Sequence of chain 1.D:
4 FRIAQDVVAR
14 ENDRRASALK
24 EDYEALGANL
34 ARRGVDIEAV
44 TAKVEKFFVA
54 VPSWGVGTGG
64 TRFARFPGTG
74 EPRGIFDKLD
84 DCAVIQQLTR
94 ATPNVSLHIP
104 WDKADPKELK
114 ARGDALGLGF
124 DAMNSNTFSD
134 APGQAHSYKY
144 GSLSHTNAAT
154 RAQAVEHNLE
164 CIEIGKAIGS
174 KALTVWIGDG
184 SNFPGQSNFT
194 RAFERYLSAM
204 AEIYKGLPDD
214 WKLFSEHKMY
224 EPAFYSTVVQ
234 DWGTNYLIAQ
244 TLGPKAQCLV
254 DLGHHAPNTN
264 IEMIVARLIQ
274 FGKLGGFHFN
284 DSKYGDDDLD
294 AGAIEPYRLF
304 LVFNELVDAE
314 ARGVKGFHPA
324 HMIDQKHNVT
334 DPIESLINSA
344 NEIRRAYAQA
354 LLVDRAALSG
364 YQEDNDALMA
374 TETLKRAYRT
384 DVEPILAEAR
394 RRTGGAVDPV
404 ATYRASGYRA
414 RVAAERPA

This small molecule binds to this protein.
Small molecule (SMILES): O=C(CO)[C@H](O)[C@H](O)[C@H](O)CO

Sequence of chain 1.C:
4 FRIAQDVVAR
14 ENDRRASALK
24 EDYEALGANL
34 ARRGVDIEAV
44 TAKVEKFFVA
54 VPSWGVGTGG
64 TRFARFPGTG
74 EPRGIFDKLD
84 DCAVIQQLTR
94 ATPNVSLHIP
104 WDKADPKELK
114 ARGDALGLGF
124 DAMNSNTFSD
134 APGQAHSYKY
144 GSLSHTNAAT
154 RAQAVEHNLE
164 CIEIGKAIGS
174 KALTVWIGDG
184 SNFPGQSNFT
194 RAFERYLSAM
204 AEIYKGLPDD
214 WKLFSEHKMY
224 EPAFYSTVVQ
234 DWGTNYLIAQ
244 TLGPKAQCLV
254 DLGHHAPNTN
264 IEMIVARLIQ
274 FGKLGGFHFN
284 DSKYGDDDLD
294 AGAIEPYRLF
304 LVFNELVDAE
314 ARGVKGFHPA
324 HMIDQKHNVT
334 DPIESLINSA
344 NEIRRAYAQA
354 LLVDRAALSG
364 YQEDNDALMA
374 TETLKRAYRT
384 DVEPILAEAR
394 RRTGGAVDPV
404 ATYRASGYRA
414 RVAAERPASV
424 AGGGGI

Binding-site contacts:
Ligand atom O3 contacts residue HIS281 of chain 1.D at 3.2 Å.
Ligand atom C2 contacts residue MN1 of chain 1.O at 3.0 Å.
Ligand atom C4 contacts residue TRP179 of chain 1.D at 3.5 Å (hydrophobic).
Ligand atom O2 contacts residue GLU219 of chain 1.D at 3.2 Å (salt-bridge).
Ligand atom C5 contacts residue ASP327 of chain 1.D at 3.5 Å.
Ligand atom O1 contacts residue PHE66 of chain 1.C at 3.4 Å.
Ligand atom C6 contacts residue HIS101 of chain 1.D at 3.8 Å.
Ligand atom O5 contacts residue ASP327 of chain 1.D at 3.0 Å (salt-bridge).
Ligand atom O3 contacts residue GLU219 of chain 1.D at 2.7 Å (salt-bridge).
Ligand atom O2 contacts residue MN1 of chain 1.O at 2.3 Å.
Ligand atom O2 contacts residue HIS257 of chain 1.D at 3.0 Å.
Ligand atom O1 contacts residue ASP289 of chain 1.D at 3.1 Å (salt-bridge).
Ligand atom C2 contacts residue TRP179 of chain 1.D at 3.8 Å (hydrophobic).
Ligand atom C6 contacts residue TRP57 of chain 1.D at 3.6 Å (hydrophobic).
Ligand atom C1 contacts residue PHE66 of chain 1.C at 3.6 Å (hydrophobic).
Ligand atom C5 contacts residue LYS329 of chain 1.D at 3.8 Å.
Ligand atom C3 contacts residue TRP179 of chain 1.D at 3.6 Å (hydrophobic).
Ligand atom O2 contacts residue ASP327 of chain 1.D at 3.0 Å (salt-bridge).
Ligand atom O6 contacts residue PHE66 of chain 1.C at 3.5 Å.
Ligand atom C3 contacts residue GLU219 of chain 1.D at 3.4 Å.
Ligand atom C1 contacts residue LYS221 of chain 1.D at 3.8 Å.
Ligand atom O4 contacts residue TRP179 of chain 1.D at 3.6 Å.
Ligand atom C3 contacts residue MN1 of chain 1.N at 3.2 Å.
Ligand atom C3 contacts residue ASP327 of chain 1.D at 3.7 Å.
Ligand atom O5 contacts residue LYS329 of chain 1.D at 2.6 Å (salt-bridge).
Ligand atom O4 contacts residue HIS101 of chain 1.D at 3.1 Å (h-bond).
Ligand atom O1 contacts residue MN1 of chain 1.O at 2.0 Å.
Ligand atom C2 contacts residue GLU219 of chain 1.D at 3.8 Å.
Ligand atom O3 contacts residue MN1 of chain 1.N at 2.3 Å.
Ligand atom O2 contacts residue ASP254 of chain 1.D at 3.4 Å (salt-bridge).
Ligand atom O1 contacts residue HIS257 of chain 1.D at 3.4 Å (h-bond).
Ligand atom O3 contacts residue ASP327 of chain 1.D at 2.8 Å (salt-bridge).
Ligand atom C2 contacts residue ASP327 of chain 1.D at 3.7 Å.
Ligand atom C2 contacts residue HIS257 of chain 1.D at 3.6 Å.
Ligand atom C1 contacts residue MN1 of chain 1.O at 3.0 Å.
Ligand atom O2 contacts residue MN1 of chain 1.N at 2.3 Å.
Ligand atom O1 contacts residue LYS221 of chain 1.D at 2.7 Å (salt-bridge).
Ligand atom C2 contacts residue MN1 of chain 1.N at 3.1 Å.
Ligand atom C1 contacts residue TRP179 of chain 1.D at 3.4 Å (hydrophobic).
Ligand atom O1 contacts residue TRP179 of chain 1.D at 3.9 Å.